The small molecule below binds the protein below.
Small molecule (SMILES): CC(=O)N[C@H]1[C@H](O[C@H]2[C@H](O)[C@@H](NC(C)=O)CO[C@@H]2CO)O[C@H](CO)[C@@H](O)[C@@H]1O

Binding-site contacts:
Ligand atom C2 contacts residue HIS146 of chain 1.C at 3.7 Å.
Ligand atom O5 contacts residue HIS146 of chain 1.C at 4.0 Å.
Ligand atom O7 contacts residue LYS147 of chain 1.C at 4.4 Å.
Ligand atom C8 contacts residue HIS146 of chain 1.C at 4.1 Å.
Ligand atom O7 contacts residue ASN148 of chain 1.C at 3.5 Å (h-bond).
Ligand atom O6 contacts residue HIS146 of chain 1.C at 3.0 Å (h-bond).
Ligand atom C3 contacts residue ASN149 of chain 1.C at 3.8 Å.
Ligand atom C5 contacts residue HIS146 of chain 1.C at 4.3 Å.
Ligand atom N2 contacts residue HIS146 of chain 1.C at 3.9 Å.
Ligand atom C7 contacts residue ASN148 of chain 1.C at 3.9 Å.
Ligand atom O3 contacts residue HIS146 of chain 1.C at 3.8 Å.
Ligand atom C6 contacts residue GLU156 of chain 1.C at 4.5 Å.
Ligand atom C7 contacts residue ASN149 of chain 1.C at 3.1 Å.
Ligand atom C6 contacts residue HIS146 of chain 1.C at 3.3 Å.
Ligand atom C7 contacts residue HIS146 of chain 1.C at 3.4 Å.
Ligand atom C1 contacts residue ASN149 of chain 1.C at 1.4 Å.
Ligand atom C8 contacts residue ASN148 of chain 1.C at 3.1 Å.
Ligand atom C5 contacts residue ASN149 of chain 1.C at 3.6 Å.
Ligand atom O6 contacts residue ASN149 of chain 1.C at 4.4 Å.
Ligand atom C3 contacts residue HIS146 of chain 1.C at 4.3 Å.
Ligand atom O5 contacts residue ASN149 of chain 1.C at 2.2 Å (h-bond).
Ligand atom C2 contacts residue ASN149 of chain 1.C at 2.5 Å.
Ligand atom N2 contacts residue ASN149 of chain 1.C at 3.1 Å (h-bond).
Ligand atom O7 contacts residue ASN149 of chain 1.C at 2.5 Å (h-bond).
Ligand atom C4 contacts residue ASN149 of chain 1.C at 4.1 Å.
Ligand atom O7 contacts residue HIS146 of chain 1.C at 3.0 Å.

Sequence of chain 1.C:
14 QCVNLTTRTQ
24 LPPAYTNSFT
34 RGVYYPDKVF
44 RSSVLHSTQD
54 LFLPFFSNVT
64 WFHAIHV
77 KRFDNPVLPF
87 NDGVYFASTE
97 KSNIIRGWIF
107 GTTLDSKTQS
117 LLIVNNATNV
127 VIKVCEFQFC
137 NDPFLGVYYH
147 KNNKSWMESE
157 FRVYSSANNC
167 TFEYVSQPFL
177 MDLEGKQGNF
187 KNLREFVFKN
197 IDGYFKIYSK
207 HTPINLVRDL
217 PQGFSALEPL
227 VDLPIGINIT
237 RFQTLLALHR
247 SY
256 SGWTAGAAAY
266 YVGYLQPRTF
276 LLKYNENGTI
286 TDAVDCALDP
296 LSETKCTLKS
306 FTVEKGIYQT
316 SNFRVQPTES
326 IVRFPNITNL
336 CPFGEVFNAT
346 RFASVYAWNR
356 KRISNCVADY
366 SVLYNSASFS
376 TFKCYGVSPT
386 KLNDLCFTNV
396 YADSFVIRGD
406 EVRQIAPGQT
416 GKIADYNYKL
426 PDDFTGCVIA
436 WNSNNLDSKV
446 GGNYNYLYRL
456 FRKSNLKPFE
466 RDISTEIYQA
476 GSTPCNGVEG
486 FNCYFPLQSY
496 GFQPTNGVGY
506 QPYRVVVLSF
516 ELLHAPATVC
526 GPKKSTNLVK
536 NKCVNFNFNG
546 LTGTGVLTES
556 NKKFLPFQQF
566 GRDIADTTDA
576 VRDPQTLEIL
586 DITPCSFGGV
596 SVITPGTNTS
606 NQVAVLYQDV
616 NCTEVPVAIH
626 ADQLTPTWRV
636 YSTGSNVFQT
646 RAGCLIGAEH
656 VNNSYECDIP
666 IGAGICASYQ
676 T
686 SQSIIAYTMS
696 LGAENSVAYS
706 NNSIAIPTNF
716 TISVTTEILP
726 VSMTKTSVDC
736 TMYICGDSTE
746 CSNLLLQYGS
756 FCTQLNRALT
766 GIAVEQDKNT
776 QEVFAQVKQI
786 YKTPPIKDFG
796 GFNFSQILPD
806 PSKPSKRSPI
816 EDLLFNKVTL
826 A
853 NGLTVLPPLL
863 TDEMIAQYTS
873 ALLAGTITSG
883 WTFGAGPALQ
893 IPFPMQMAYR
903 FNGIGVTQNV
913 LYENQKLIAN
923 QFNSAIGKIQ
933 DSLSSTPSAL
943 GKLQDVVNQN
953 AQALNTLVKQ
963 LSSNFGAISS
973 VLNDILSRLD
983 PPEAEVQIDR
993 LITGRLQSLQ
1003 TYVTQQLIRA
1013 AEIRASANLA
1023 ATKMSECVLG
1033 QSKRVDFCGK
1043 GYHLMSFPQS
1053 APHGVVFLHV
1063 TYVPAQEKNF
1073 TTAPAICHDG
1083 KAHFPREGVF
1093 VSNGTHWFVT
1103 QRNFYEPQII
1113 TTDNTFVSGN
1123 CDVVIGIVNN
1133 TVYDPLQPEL